Sequence of chain 52.C:
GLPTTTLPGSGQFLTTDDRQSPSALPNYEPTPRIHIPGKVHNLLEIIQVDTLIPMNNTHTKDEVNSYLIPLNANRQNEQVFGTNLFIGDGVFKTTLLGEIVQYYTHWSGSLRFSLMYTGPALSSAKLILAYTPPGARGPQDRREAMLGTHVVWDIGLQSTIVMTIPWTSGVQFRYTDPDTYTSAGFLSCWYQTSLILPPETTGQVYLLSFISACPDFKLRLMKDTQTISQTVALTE

Binding-site contacts:
Ligand atom C4C contacts residue TYR152 of chain 52.A at 3.8 Å (hydrophobic).
Ligand atom C31 contacts residue SER175 of chain 52.A at 3.6 Å.
Ligand atom O1 contacts residue VAL188 of chain 52.A at 3.8 Å.
Ligand atom CM1 contacts residue SER107 of chain 52.A at 3.6 Å.
Ligand atom C5 contacts residue TYR152 of chain 52.A at 3.8 Å (hydrophobic).
Ligand atom C6C contacts residue MET221 of chain 52.A at 3.7 Å (hydrophobic).
Ligand atom O1B contacts residue ILE104 of chain 52.A at 3.8 Å.
Ligand atom N2 contacts residue PRO174 of chain 52.A at 3.9 Å.
Ligand atom C4 contacts residue MET224 of chain 52.A at 3.8 Å (hydrophobic).
Ligand atom C1B contacts residue MET221 of chain 52.A at 4.0 Å (hydrophobic).
Ligand atom C4 contacts residue PHE186 of chain 52.A at 3.6 Å (hydrophobic).
Ligand atom C31 contacts residue VAL176 of chain 52.A at 3.3 Å (hydrophobic).
Ligand atom C3C contacts residue VAL188 of chain 52.A at 3.3 Å (hydrophobic).
Ligand atom C2B contacts residue MET221 of chain 52.A at 3.6 Å (hydrophobic).
Ligand atom C7C contacts residue TYR128 of chain 52.A at 3.6 Å (hydrophobic).
Ligand atom C5 contacts residue PHE186 of chain 52.A at 3.5 Å (hydrophobic).
Ligand atom N2 contacts residue PHE186 of chain 52.A at 3.7 Å.
Ligand atom C31 contacts residue ALA150 of chain 52.A at 3.5 Å (hydrophobic).
Ligand atom O1B contacts residue TYR128 of chain 52.A at 3.9 Å.
Ligand atom C31 contacts residue PRO174 of chain 52.A at 3.4 Å (hydrophobic).
Ligand atom C3C contacts residue TYR128 of chain 52.A at 3.9 Å (hydrophobic).
Ligand atom O1 contacts residue TYR152 of chain 52.A at 3.9 Å.
Ligand atom C7C contacts residue TYR197 of chain 52.A at 3.8 Å (hydrophobic).
Ligand atom C1C contacts residue TYR152 of chain 52.A at 4.0 Å (hydrophobic).
Ligand atom C4 contacts residue TYR152 of chain 52.A at 3.9 Å (hydrophobic).
Ligand atom C5C contacts residue ILE104 of chain 52.A at 3.5 Å (hydrophobic).
Ligand atom C3 contacts residue PHE186 of chain 52.A at 3.8 Å (hydrophobic).
Ligand atom C3 contacts residue PRO174 of chain 52.A at 3.8 Å (hydrophobic).
Ligand atom C5B contacts residue TYR197 of chain 52.A at 3.7 Å (hydrophobic).
Ligand atom O1B contacts residue MET221 of chain 52.A at 3.4 Å.
Ligand atom O1 contacts residue ALA24 of chain 52.C at 3.6 Å.
Ligand atom C6B contacts residue TYR197 of chain 52.A at 3.6 Å (hydrophobic).
Ligand atom C5C contacts residue TYR128 of chain 52.A at 3.5 Å (hydrophobic).
Ligand atom O1 contacts residue PHE186 of chain 52.A at 3.5 Å.
Ligand atom C6C contacts residue VAL191 of chain 52.A at 3.2 Å (hydrophobic).
Ligand atom C4C contacts residue ILE104 of chain 52.A at 3.7 Å (hydrophobic).
Ligand atom N2 contacts residue ALA24 of chain 52.C at 3.4 Å.
Ligand atom C3B contacts residue MET221 of chain 52.A at 4.0 Å (hydrophobic).
Ligand atom C5B contacts residue LEU106 of chain 52.A at 3.7 Å (hydrophobic).
Ligand atom C2C contacts residue VAL188 of chain 52.A at 3.2 Å (hydrophobic).

This protein binds this small molecule.
Small molecule (SMILES): Cc1cc(CCCCCCCOc2ccc(C3=N[C@@H](C)CO3)cc2)on1

Sequence of chain 52.A:
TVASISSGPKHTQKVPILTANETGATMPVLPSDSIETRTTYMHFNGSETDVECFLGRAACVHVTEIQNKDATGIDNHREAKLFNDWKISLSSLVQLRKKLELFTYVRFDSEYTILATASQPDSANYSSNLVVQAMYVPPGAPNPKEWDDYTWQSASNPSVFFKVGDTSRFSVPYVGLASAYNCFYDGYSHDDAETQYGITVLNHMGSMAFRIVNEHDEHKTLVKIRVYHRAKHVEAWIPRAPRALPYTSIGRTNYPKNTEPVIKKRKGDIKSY